Sequence of chain 1.A:
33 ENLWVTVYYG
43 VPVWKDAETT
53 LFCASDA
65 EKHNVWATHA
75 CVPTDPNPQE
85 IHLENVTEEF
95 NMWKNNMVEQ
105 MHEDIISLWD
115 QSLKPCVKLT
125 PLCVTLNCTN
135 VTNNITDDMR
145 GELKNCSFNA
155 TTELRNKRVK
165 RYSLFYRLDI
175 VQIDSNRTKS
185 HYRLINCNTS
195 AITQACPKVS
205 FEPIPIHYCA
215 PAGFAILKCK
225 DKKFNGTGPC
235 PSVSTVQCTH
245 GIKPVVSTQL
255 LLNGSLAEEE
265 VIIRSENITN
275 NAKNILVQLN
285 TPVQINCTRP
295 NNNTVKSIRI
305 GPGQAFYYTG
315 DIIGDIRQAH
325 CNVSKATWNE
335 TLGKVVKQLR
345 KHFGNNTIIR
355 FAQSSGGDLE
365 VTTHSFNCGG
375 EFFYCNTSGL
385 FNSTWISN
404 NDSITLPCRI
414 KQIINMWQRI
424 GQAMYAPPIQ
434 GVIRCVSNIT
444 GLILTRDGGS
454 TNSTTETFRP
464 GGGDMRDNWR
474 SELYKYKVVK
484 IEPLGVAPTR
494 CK

Binding-site contacts:
Ligand atom C8 contacts residue SER151 of chain 1.A at 4.0 Å.
Ligand atom N2 contacts residue NAG1 of chain 1.PA at 3.9 Å.
Ligand atom C8 contacts residue PHE152 of chain 1.A at 4.5 Å (hydrophobic).
Ligand atom O7 contacts residue ASN153 of chain 1.A at 4.3 Å.
Ligand atom N2 contacts residue ASN153 of chain 1.A at 2.9 Å (h-bond).
Ligand atom C7 contacts residue THR129 of chain 1.A at 4.4 Å.
Ligand atom C8 contacts residue ASN131 of chain 1.A at 4.0 Å.
Ligand atom C8 contacts residue HIS185 of chain 1.A at 4.5 Å.
Ligand atom O5 contacts residue ASN153 of chain 1.A at 2.5 Å (h-bond).
Ligand atom O7 contacts residue HIS185 of chain 1.A at 4.5 Å.
Ligand atom C1 contacts residue ASN153 of chain 1.A at 1.5 Å.
Ligand atom C7 contacts residue ASN153 of chain 1.A at 3.8 Å.
Ligand atom C2 contacts residue ASN153 of chain 1.A at 2.5 Å.
Ligand atom O7 contacts residue NAG1 of chain 1.PA at 3.4 Å.
Ligand atom O3 contacts residue NAG1 of chain 1.PA at 3.5 Å.
Ligand atom C2 contacts residue NAG1 of chain 1.PA at 4.5 Å.
Ligand atom C8 contacts residue LEU130 of chain 1.A at 4.5 Å (hydrophobic).
Ligand atom C3 contacts residue NAG1 of chain 1.PA at 3.8 Å.
Ligand atom C7 contacts residue NAG1 of chain 1.PA at 3.8 Å.
Ligand atom C4 contacts residue ASN153 of chain 1.A at 4.4 Å.
Ligand atom C8 contacts residue NAG1 of chain 1.PA at 3.5 Å.
Ligand atom C5 contacts residue ASN153 of chain 1.A at 3.8 Å.
Ligand atom C8 contacts residue THR129 of chain 1.A at 3.4 Å.
Ligand atom C3 contacts residue ASN153 of chain 1.A at 3.9 Å.

This protein binds this small molecule.
Small molecule (SMILES): CC(=O)N[C@H]1[C@H](O[C@H]2[C@H](O)[C@@H](NC(C)=O)CO[C@@H]2CO)O[C@H](CO)[C@@H](O)[C@@H]1O